Binding-site contacts:
Ligand atom CBC contacts residue ASP28 of chain 2.B at 3.8 Å.
Ligand atom CMD contacts residue ASN58 of chain 2.B at 3.7 Å.
Ligand atom CMB contacts residue PRO96 of chain 2.B at 3.5 Å (hydrophobic).
Ligand atom CGD contacts residue LYS38 of chain 2.B at 3.3 Å.
Ligand atom CMD contacts residue ALA60 of chain 2.B at 3.6 Å (hydrophobic).
Ligand atom OB contacts residue TYR123 of chain 2.B at 3.8 Å.
Ligand atom CAB contacts residue VAL110 of chain 2.B at 3.8 Å (hydrophobic).
Ligand atom CHB contacts residue HIS89 of chain 2.B at 3.6 Å.
Ligand atom C4D contacts residue ASN58 of chain 2.B at 3.6 Å.
Ligand atom C2C contacts residue ARG31 of chain 2.B at 3.8 Å.
Ligand atom C2B contacts residue TYR123 of chain 2.B at 3.6 Å (hydrophobic).
Ligand atom NC contacts residue ASN58 of chain 2.B at 3.5 Å (h-bond).
Ligand atom CAC contacts residue ASP28 of chain 2.B at 3.6 Å.
Ligand atom C2D contacts residue ASN58 of chain 2.B at 3.4 Å.
Ligand atom CMB contacts residue VAL95 of chain 2.B at 3.5 Å (hydrophobic).
Ligand atom CBB contacts residue TYR123 of chain 2.B at 3.6 Å (hydrophobic).
Ligand atom CBB contacts residue VAL110 of chain 2.B at 3.5 Å (hydrophobic).
Ligand atom OC contacts residue TYR97 of chain 2.B at 3.5 Å.
Ligand atom OB contacts residue ARG31 of chain 2.B at 2.8 Å (salt-bridge).
Ligand atom CHB contacts residue TYR123 of chain 2.B at 3.6 Å (hydrophobic).
Ligand atom CMA contacts residue HIS89 of chain 2.B at 3.5 Å.
Ligand atom CAD contacts residue VAL70 of chain 2.B at 3.7 Å (hydrophobic).
Ligand atom O2A contacts residue ALA118 of chain 1.B at 3.4 Å.
Ligand atom C3A contacts residue HIS89 of chain 2.B at 3.5 Å.
Ligand atom C4B contacts residue TYR123 of chain 2.B at 3.6 Å (hydrophobic).
Ligand atom C3C contacts residue ARG31 of chain 2.B at 3.6 Å.
Ligand atom ND contacts residue ASN58 of chain 2.B at 3.2 Å (h-bond).
Ligand atom CHA contacts residue VAL70 of chain 2.B at 3.7 Å (hydrophobic).
Ligand atom CBC contacts residue ALA44 of chain 2.B at 3.4 Å (hydrophobic).
Ligand atom C3B contacts residue TYR123 of chain 2.B at 3.7 Å (hydrophobic).
Ligand atom CAC contacts residue ARG31 of chain 2.B at 3.7 Å.
Ligand atom O1D contacts residue LYS38 of chain 2.B at 3.2 Å (salt-bridge).
Ligand atom CAB contacts residue TYR123 of chain 2.B at 3.7 Å (hydrophobic).
Ligand atom CGA contacts residue ALA118 of chain 1.B at 3.6 Å (hydrophobic).
Ligand atom CBC contacts residue THR43 of chain 2.B at 3.5 Å.
Ligand atom C1D contacts residue ASN58 of chain 2.B at 3.5 Å.
Ligand atom C1B contacts residue TYR123 of chain 2.B at 3.6 Å (hydrophobic).
Ligand atom C4A contacts residue HIS89 of chain 2.B at 3.5 Å.
Ligand atom O2D contacts residue LYS38 of chain 2.B at 3.3 Å.
Ligand atom CMD contacts residue ARG59 of chain 2.B at 3.4 Å.

Sequence of chain 1.B:
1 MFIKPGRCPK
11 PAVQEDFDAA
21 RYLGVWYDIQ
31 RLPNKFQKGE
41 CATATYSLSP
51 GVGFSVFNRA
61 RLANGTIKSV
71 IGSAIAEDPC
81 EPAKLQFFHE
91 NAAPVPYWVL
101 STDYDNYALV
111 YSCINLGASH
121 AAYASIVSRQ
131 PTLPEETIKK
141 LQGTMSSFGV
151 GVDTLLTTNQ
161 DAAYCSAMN

The small molecule below binds the protein below.
Small molecule (SMILES): C=CC1=C(C)/C(=C/c2[nH]c(/C=C3\N=C(/C=C4\NC(=O)C(C)=C4C=C)C(C)=C3CCC(=O)O)c(CCC(=O)O)c2C)NC1=O

Sequence of chain 2.B:
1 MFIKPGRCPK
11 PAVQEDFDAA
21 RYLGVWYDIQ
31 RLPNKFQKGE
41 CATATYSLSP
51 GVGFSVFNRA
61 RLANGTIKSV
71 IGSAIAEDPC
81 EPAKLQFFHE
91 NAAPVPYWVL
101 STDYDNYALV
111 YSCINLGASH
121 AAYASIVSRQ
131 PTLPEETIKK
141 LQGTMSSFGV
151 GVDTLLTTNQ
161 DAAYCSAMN